Binding-site contacts:
Ligand atom O4 contacts residue ASN203 of chain 1.A at 4.4 Å.
Ligand atom N2 contacts residue ASN203 of chain 1.A at 3.5 Å (h-bond).
Ligand atom C1 contacts residue ASN203 of chain 1.A at 1.5 Å.
Ligand atom C2 contacts residue ASN203 of chain 1.A at 2.6 Å.
Ligand atom C2 contacts residue THR205 of chain 1.A at 3.9 Å.
Ligand atom C3 contacts residue ASN203 of chain 1.A at 3.6 Å.
Ligand atom C5 contacts residue ASN203 of chain 1.A at 3.3 Å.
Ligand atom O3 contacts residue THR205 of chain 1.A at 3.3 Å.
Ligand atom C3 contacts residue THR205 of chain 1.A at 4.2 Å.
Ligand atom N2 contacts residue THR205 of chain 1.A at 3.7 Å.
Ligand atom O5 contacts residue ASN203 of chain 1.A at 2.5 Å (h-bond).
Ligand atom C8 contacts residue THR205 of chain 1.A at 4.3 Å.
Ligand atom C7 contacts residue ASN203 of chain 1.A at 3.8 Å.
Ligand atom C6 contacts residue ASN203 of chain 1.A at 3.2 Å.
Ligand atom O3 contacts residue ASN203 of chain 1.A at 4.3 Å.
Ligand atom O6 contacts residue ASN203 of chain 1.A at 2.7 Å (h-bond).
Ligand atom C4 contacts residue ASN203 of chain 1.A at 3.2 Å.
Ligand atom C7 contacts residue THR205 of chain 1.A at 3.6 Å.
Ligand atom O7 contacts residue THR205 of chain 1.A at 3.6 Å.
Ligand atom O7 contacts residue ASN203 of chain 1.A at 3.5 Å (h-bond).

This small molecule binds to this protein.
Small molecule (SMILES): CC(=O)N[C@@H]1[C@@H](O)[C@H](O)[C@@H](CO)O[C@H]1O

Sequence of chain 1.A:
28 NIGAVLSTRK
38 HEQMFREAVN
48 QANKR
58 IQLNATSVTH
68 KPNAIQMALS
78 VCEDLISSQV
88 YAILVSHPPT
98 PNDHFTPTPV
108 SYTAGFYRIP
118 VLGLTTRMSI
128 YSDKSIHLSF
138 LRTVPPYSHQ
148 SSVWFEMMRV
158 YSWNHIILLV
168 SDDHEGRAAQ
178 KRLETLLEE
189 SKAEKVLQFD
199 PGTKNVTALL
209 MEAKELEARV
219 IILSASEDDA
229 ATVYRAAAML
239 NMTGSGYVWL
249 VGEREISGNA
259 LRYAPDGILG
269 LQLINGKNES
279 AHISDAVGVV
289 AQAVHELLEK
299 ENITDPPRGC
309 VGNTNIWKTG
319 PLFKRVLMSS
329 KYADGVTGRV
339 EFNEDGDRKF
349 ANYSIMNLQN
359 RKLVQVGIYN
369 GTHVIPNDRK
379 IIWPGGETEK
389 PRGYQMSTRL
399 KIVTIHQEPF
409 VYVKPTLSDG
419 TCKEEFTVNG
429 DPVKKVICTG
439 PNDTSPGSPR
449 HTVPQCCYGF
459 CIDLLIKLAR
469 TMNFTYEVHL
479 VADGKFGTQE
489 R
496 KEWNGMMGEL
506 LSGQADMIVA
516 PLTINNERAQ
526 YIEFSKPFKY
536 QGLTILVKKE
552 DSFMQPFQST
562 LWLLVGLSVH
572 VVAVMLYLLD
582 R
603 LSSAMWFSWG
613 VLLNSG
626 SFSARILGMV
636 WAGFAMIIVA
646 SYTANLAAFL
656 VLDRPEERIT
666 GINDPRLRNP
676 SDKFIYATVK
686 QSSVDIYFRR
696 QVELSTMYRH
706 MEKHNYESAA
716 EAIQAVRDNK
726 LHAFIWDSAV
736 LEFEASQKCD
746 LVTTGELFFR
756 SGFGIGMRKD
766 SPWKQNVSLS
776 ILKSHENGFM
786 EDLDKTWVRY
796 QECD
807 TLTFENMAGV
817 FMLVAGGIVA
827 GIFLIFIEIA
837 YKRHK